This protein binds this small molecule.
Small molecule (SMILES): Nc1ncnc2c1ncn2[C@@H]1O[C@H](CO[P](=O)(O)OP(=O)(O)O)[C@@H](OP(=O)(O)O)[C@H]1O

Sequence of chain 1.B:
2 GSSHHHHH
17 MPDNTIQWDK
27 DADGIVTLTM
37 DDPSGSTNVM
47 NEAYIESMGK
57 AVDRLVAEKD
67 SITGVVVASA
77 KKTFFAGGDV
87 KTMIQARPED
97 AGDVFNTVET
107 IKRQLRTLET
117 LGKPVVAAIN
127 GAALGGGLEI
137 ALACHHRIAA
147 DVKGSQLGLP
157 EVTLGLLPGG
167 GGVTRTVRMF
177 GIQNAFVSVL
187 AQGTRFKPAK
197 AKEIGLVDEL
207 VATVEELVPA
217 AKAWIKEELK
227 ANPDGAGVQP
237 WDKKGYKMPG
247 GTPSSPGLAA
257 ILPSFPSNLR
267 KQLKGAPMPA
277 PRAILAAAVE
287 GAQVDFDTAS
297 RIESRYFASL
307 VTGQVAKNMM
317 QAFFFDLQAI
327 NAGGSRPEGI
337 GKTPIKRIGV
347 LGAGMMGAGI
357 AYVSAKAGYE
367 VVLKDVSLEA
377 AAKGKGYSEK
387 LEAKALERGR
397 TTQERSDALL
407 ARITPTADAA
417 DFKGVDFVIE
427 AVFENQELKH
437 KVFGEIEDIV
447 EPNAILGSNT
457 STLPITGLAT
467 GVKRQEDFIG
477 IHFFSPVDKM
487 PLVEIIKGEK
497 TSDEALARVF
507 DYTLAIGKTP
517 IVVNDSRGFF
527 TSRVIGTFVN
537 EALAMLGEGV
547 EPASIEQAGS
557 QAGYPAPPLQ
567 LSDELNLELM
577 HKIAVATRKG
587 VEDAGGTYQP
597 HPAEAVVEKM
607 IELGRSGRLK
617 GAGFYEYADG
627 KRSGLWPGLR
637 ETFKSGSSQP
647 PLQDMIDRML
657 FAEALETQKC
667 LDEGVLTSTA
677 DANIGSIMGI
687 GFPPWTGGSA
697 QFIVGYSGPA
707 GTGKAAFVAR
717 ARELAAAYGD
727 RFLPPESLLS

Sequence of chain 1.C:
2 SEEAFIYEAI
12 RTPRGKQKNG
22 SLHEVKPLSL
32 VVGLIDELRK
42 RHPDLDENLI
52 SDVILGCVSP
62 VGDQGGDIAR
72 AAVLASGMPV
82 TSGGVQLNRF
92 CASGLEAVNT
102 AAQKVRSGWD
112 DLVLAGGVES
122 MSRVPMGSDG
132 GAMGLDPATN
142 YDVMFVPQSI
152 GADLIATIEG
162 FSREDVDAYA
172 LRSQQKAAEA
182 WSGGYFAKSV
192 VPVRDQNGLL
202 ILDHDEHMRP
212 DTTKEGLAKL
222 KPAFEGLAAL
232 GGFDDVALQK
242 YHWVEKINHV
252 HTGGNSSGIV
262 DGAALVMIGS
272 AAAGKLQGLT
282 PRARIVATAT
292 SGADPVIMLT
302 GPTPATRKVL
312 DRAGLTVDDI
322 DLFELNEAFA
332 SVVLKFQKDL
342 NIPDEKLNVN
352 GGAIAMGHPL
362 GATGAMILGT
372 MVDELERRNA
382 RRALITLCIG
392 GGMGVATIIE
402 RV

Binding-site contacts:
Ligand atom N9 contacts residue TRP244 of chain 1.C at 3.9 Å.
Ligand atom N3 contacts residue GLN645 of chain 1.B at 3.5 Å (h-bond).
Ligand atom C4 contacts residue GLN645 of chain 1.B at 3.6 Å.
Ligand atom N9 contacts residue GLN645 of chain 1.B at 4.3 Å.
Ligand atom C2' contacts residue GLN645 of chain 1.B at 4.4 Å.
Ligand atom N3 contacts residue TRP244 of chain 1.C at 3.5 Å.
Ligand atom C4 contacts residue TRP244 of chain 1.C at 3.6 Å (hydrophobic).
Ligand atom C8 contacts residue TRP244 of chain 1.C at 3.9 Å (hydrophobic).
Ligand atom O3B contacts residue TYR242 of chain 1.C at 4.0 Å.
Ligand atom C5 contacts residue GLN645 of chain 1.B at 3.5 Å.
Ligand atom O1B contacts residue TYR242 of chain 1.C at 4.3 Å.
Ligand atom N7 contacts residue GLN645 of chain 1.B at 4.2 Å.
Ligand atom C6 contacts residue GLN645 of chain 1.B at 3.5 Å.
Ligand atom O1B contacts residue TRP244 of chain 1.C at 4.5 Å.
Ligand atom N1 contacts residue GLN645 of chain 1.B at 3.6 Å.
Ligand atom C2 contacts residue GLN645 of chain 1.B at 3.4 Å.
Ligand atom C2 contacts residue TRP244 of chain 1.C at 3.4 Å (hydrophobic).
Ligand atom O4' contacts residue TRP244 of chain 1.C at 4.3 Å.
Ligand atom N1 contacts residue HIS243 of chain 1.C at 4.5 Å.
Ligand atom O2' contacts residue GLN645 of chain 1.B at 3.4 Å (h-bond).
Ligand atom N6 contacts residue GLN645 of chain 1.B at 4.2 Å.
Ligand atom C6 contacts residue TRP244 of chain 1.C at 3.4 Å (hydrophobic).
Ligand atom N6 contacts residue HIS243 of chain 1.C at 4.1 Å.
Ligand atom C1' contacts residue TRP244 of chain 1.C at 4.0 Å (hydrophobic).
Ligand atom N6 contacts residue TRP244 of chain 1.C at 3.6 Å.
Ligand atom N7 contacts residue TRP244 of chain 1.C at 3.8 Å.
Ligand atom N1 contacts residue TRP244 of chain 1.C at 3.4 Å.
Ligand atom O3B contacts residue TRP244 of chain 1.C at 4.5 Å.
Ligand atom C5 contacts residue TRP244 of chain 1.C at 3.8 Å (hydrophobic).